This small molecule binds to this protein.
Small molecule (SMILES): CC[C@H](C)O

Sequence of chain 1.D:
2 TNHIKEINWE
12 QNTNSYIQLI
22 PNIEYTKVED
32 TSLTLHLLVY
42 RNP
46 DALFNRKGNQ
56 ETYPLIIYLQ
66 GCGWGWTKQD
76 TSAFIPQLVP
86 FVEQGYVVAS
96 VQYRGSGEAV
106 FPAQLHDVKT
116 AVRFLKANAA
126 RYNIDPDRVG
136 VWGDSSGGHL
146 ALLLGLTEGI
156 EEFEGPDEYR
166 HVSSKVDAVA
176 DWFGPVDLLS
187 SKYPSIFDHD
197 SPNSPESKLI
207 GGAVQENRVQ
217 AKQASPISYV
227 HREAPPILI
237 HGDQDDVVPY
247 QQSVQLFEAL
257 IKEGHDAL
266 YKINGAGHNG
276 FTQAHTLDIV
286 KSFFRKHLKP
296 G

Binding-site contacts:
Ligand atom C4 contacts residue LEU20 of chain 1.D at 4.1 Å (hydrophobic).
Ligand atom OH contacts residue PRO22 of chain 1.A at 3.6 Å.
Ligand atom C3 contacts residue LEU20 of chain 1.D at 3.9 Å (hydrophobic).
Ligand atom C3 contacts residue HIS37 of chain 1.A at 4.4 Å.
Ligand atom OH contacts residue HIS37 of chain 1.D at 3.9 Å.
Ligand atom C3 contacts residue PRO22 of chain 1.D at 3.6 Å (hydrophobic).
Ligand atom C1 contacts residue LEU20 of chain 1.D at 3.9 Å (hydrophobic).
Ligand atom C1 contacts residue PRO22 of chain 1.D at 3.6 Å (hydrophobic).
Ligand atom C1 contacts residue HIS37 of chain 1.D at 3.7 Å.
Ligand atom C2 contacts residue PRO22 of chain 1.A at 3.6 Å (hydrophobic).
Ligand atom OH contacts residue ASN23 of chain 1.A at 4.1 Å.
Ligand atom C4 contacts residue LEU20 of chain 1.A at 4.0 Å (hydrophobic).
Ligand atom C2 contacts residue SER77 of chain 1.D at 3.3 Å.
Ligand atom OH contacts residue PRO22 of chain 1.D at 3.9 Å.
Ligand atom C1 contacts residue LEU20 of chain 1.A at 3.9 Å (hydrophobic).
Ligand atom C1 contacts residue ILE80 of chain 1.D at 3.6 Å (hydrophobic).
Ligand atom C2 contacts residue LEU20 of chain 1.D at 4.4 Å (hydrophobic).
Ligand atom C3 contacts residue LEU20 of chain 1.A at 4.4 Å (hydrophobic).
Ligand atom C3 contacts residue PRO22 of chain 1.A at 4.1 Å (hydrophobic).
Ligand atom C3 contacts residue SER77 of chain 1.A at 3.1 Å.
Ligand atom C2 contacts residue PRO22 of chain 1.D at 3.9 Å (hydrophobic).
Ligand atom C4 contacts residue HIS37 of chain 1.A at 3.5 Å.
Ligand atom C1 contacts residue SER77 of chain 1.D at 3.1 Å.
Ligand atom C4 contacts residue SER77 of chain 1.A at 3.1 Å.
Ligand atom C2 contacts residue LEU20 of chain 1.A at 4.0 Å (hydrophobic).
Ligand atom OH contacts residue SER77 of chain 1.D at 3.3 Å (h-bond).
Ligand atom OH contacts residue ASN23 of chain 1.D at 4.1 Å.
Ligand atom C4 contacts residue PRO22 of chain 1.A at 3.6 Å (hydrophobic).

Sequence of chain 1.A:
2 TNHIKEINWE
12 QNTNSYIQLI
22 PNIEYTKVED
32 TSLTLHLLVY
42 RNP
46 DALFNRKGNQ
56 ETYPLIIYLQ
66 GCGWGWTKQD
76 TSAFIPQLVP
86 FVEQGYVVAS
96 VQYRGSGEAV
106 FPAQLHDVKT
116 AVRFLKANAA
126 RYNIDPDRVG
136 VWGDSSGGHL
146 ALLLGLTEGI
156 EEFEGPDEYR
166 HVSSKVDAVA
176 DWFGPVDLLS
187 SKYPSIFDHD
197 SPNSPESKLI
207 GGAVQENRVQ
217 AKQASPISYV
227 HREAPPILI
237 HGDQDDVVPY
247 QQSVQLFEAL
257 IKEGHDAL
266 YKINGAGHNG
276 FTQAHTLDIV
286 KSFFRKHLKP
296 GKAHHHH